Binding-site contacts:
Ligand atom OE2 contacts residue LEU138 of chain 1.A at 4.2 Å.
Ligand atom CD contacts residue THR143 of chain 1.A at 3.3 Å.
Ligand atom N contacts residue TYR61 of chain 1.A at 4.0 Å.
Ligand atom OE2 contacts residue SER142 of chain 1.A at 3.3 Å (h-bond).
Ligand atom OXT contacts residue THR91 of chain 1.A at 2.9 Å (h-bond).
Ligand atom N contacts residue GLU193 of chain 1.A at 2.7 Å (salt-bridge).
Ligand atom OXT contacts residue ARG96 of chain 1.A at 2.8 Å (salt-bridge).
Ligand atom N contacts residue PRO89 of chain 1.A at 2.8 Å (h-bond).
Ligand atom CG contacts residue LEU138 of chain 1.A at 3.8 Å (hydrophobic).
Ligand atom OE2 contacts residue GLY141 of chain 1.A at 3.7 Å.
Ligand atom C contacts residue TYR61 of chain 1.A at 3.7 Å (hydrophobic).
Ligand atom N contacts residue TYR220 of chain 1.A at 3.6 Å.
Ligand atom OXT contacts residue TYR61 of chain 1.A at 3.5 Å.
Ligand atom C contacts residue SER142 of chain 1.A at 3.4 Å.
Ligand atom O contacts residue GLY141 of chain 1.A at 3.2 Å.
Ligand atom O contacts residue TYR61 of chain 1.A at 3.4 Å.
Ligand atom N contacts residue SER142 of chain 1.A at 4.2 Å.
Ligand atom CB contacts residue TYR61 of chain 1.A at 3.5 Å (hydrophobic).
Ligand atom O contacts residue SER142 of chain 1.A at 2.9 Å (h-bond).
Ligand atom C contacts residue THR91 of chain 1.A at 3.7 Å.
Ligand atom CA contacts residue TYR61 of chain 1.A at 4.1 Å (hydrophobic).
Ligand atom C contacts residue ARG96 of chain 1.A at 3.5 Å.
Ligand atom CA contacts residue GLU193 of chain 1.A at 3.3 Å.
Ligand atom N contacts residue THR91 of chain 1.A at 2.9 Å (h-bond).
Ligand atom OXT contacts residue SER142 of chain 1.A at 4.0 Å.
Ligand atom O contacts residue ARG96 of chain 1.A at 2.8 Å (salt-bridge).
Ligand atom CB contacts residue LEU138 of chain 1.A at 4.1 Å (hydrophobic).
Ligand atom CB contacts residue GLU193 of chain 1.A at 4.0 Å.
Ligand atom CA contacts residue SER142 of chain 1.A at 3.4 Å.
Ligand atom CG contacts residue GLU193 of chain 1.A at 3.6 Å.
Ligand atom CA contacts residue PRO89 of chain 1.A at 4.0 Å (hydrophobic).
Ligand atom CG contacts residue TYR61 of chain 1.A at 4.2 Å (hydrophobic).
Ligand atom OXT contacts residue LEU90 of chain 1.A at 3.6 Å.
Ligand atom OE2 contacts residue THR143 of chain 1.A at 3.2 Å (h-bond).
Ligand atom OE1 contacts residue GLU193 of chain 1.A at 3.8 Å.
Ligand atom CD contacts residue LEU138 of chain 1.A at 4.0 Å (hydrophobic).
Ligand atom CA contacts residue THR91 of chain 1.A at 3.4 Å.
Ligand atom OE1 contacts residue THR143 of chain 1.A at 2.7 Å (h-bond).
Ligand atom CD contacts residue GLU193 of chain 1.A at 4.0 Å.
Ligand atom OXT contacts residue PRO89 of chain 1.A at 3.7 Å.

Sequence of chain 1.A:
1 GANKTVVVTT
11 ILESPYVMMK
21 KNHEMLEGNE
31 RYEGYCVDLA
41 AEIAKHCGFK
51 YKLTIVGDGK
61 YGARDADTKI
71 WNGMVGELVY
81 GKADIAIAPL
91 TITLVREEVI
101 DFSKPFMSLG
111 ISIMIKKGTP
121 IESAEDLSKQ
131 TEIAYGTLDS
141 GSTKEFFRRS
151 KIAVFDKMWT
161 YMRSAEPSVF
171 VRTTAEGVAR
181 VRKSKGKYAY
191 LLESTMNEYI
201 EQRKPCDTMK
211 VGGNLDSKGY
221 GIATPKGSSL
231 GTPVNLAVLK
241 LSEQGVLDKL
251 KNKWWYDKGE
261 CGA

The protein below binds the small molecule below.
Small molecule (SMILES): N[C@@H](CCC(=O)O)C(=O)O